Sequence of chain 1.C:
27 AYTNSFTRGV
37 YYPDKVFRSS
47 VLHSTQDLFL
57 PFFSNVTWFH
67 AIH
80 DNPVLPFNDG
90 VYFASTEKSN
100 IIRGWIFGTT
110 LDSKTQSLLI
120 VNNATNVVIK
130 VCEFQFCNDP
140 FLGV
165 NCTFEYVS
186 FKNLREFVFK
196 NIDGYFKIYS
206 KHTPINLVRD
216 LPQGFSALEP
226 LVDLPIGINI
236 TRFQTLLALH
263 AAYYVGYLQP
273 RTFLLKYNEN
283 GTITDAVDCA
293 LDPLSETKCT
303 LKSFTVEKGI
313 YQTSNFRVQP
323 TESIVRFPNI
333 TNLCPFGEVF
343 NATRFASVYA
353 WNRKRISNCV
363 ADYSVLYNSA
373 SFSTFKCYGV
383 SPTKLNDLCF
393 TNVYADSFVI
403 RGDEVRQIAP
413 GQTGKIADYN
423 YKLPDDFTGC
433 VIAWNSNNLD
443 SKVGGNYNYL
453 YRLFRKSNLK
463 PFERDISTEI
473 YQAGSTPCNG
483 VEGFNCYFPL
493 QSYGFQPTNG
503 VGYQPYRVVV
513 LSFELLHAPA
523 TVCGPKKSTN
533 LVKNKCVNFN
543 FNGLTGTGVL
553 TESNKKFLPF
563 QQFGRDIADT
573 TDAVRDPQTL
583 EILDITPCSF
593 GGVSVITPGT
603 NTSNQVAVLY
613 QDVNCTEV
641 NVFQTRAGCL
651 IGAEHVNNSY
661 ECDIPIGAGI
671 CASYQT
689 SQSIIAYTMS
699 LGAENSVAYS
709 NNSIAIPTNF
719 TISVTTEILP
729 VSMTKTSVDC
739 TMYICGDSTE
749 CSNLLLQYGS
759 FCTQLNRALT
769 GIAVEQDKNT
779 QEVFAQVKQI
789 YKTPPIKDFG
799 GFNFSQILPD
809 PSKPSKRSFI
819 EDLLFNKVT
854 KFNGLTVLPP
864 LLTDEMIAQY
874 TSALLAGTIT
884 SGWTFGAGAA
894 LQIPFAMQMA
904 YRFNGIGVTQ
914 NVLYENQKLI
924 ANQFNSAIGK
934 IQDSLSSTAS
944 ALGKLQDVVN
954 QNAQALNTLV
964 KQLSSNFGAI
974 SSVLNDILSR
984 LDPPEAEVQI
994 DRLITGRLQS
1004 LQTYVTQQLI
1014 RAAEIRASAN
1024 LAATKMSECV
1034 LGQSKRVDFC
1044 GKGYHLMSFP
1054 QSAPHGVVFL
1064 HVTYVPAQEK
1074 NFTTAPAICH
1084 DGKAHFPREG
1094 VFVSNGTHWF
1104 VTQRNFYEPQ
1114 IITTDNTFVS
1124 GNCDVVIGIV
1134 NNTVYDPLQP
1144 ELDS

Binding-site contacts:
Ligand atom N2 contacts residue ASN165 of chain 1.C at 2.9 Å (h-bond).
Ligand atom C4 contacts residue GLN115 of chain 1.C at 4.5 Å.
Ligand atom C5 contacts residue ASN165 of chain 1.C at 3.7 Å.
Ligand atom C2 contacts residue ASN165 of chain 1.C at 2.4 Å.
Ligand atom C2 contacts residue GLU132 of chain 1.C at 4.5 Å.
Ligand atom O7 contacts residue ASN165 of chain 1.C at 3.2 Å (h-bond).
Ligand atom C4 contacts residue ASN165 of chain 1.C at 4.2 Å.
Ligand atom O5 contacts residue ASN165 of chain 1.C at 2.4 Å (h-bond).
Ligand atom O6 contacts residue GLN115 of chain 1.C at 4.5 Å.
Ligand atom C8 contacts residue ASN165 of chain 1.C at 4.3 Å.
Ligand atom C3 contacts residue ASN165 of chain 1.C at 3.8 Å.
Ligand atom C1 contacts residue ASN165 of chain 1.C at 1.4 Å.
Ligand atom C5 contacts residue GLN115 of chain 1.C at 3.9 Å.
Ligand atom C7 contacts residue ASN165 of chain 1.C at 3.2 Å.
Ligand atom C1 contacts residue GLN115 of chain 1.C at 4.5 Å.
Ligand atom C6 contacts residue GLN115 of chain 1.C at 3.4 Å.
Ligand atom O5 contacts residue GLU132 of chain 1.C at 3.7 Å.
Ligand atom C1 contacts residue GLU132 of chain 1.C at 4.0 Å.
Ligand atom O5 contacts residue GLN115 of chain 1.C at 3.3 Å (h-bond).
Ligand atom O7 contacts residue GLU132 of chain 1.C at 4.2 Å.

The small molecule below binds the protein below.
Small molecule (SMILES): CC(=O)N[C@@H]1[C@@H](O)[C@H](O)[C@@H](CO)O[C@H]1O